Binding-site contacts:
Ligand atom C8 contacts residue ILE354 of chain 1.C at 3.9 Å (hydrophobic).
Ligand atom C3 contacts residue ASN64 of chain 1.C at 3.7 Å.
Ligand atom O5 contacts residue ASN64 of chain 1.C at 2.4 Å (h-bond).
Ligand atom O7 contacts residue LYS61 of chain 1.C at 4.1 Å.
Ligand atom C2 contacts residue ASN64 of chain 1.C at 2.3 Å.
Ligand atom C5 contacts residue ASN64 of chain 1.C at 3.6 Å.
Ligand atom O7 contacts residue ASN64 of chain 1.C at 3.0 Å (h-bond).
Ligand atom C1 contacts residue ASN64 of chain 1.C at 1.4 Å.
Ligand atom C7 contacts residue ILE354 of chain 1.C at 4.2 Å (hydrophobic).
Ligand atom C8 contacts residue ASN64 of chain 1.C at 4.4 Å.
Ligand atom C4 contacts residue ASN64 of chain 1.C at 4.1 Å.
Ligand atom C7 contacts residue ASN64 of chain 1.C at 3.2 Å.
Ligand atom N2 contacts residue ILE354 of chain 1.C at 4.5 Å.
Ligand atom N2 contacts residue ASN64 of chain 1.C at 2.8 Å (h-bond).
Ligand atom C8 contacts residue ILE385 of chain 1.C at 3.9 Å (hydrophobic).

Sequence of chain 1.C:
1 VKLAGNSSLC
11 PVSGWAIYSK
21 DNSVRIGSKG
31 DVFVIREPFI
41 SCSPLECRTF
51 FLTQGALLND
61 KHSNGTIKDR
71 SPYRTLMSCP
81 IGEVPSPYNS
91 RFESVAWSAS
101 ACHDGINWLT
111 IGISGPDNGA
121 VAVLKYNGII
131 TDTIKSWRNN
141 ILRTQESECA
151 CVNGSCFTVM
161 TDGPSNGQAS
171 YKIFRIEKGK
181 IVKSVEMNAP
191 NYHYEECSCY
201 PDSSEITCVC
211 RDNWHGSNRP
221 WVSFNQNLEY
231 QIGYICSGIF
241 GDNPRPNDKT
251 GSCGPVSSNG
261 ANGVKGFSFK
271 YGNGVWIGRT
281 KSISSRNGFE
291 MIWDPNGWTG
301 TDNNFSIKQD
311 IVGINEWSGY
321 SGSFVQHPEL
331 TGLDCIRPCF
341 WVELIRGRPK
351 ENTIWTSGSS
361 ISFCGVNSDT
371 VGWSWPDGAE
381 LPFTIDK

This protein binds this small molecule.
Small molecule (SMILES): CC(=O)N[C@@H]1[C@@H](O)[C@H](O)[C@@H](CO)O[C@H]1O